Binding-site contacts:
Ligand atom C7 contacts residue ASN122 of chain 1.C at 3.2 Å.
Ligand atom O7 contacts residue ASN122 of chain 1.C at 3.5 Å (h-bond).
Ligand atom C8 contacts residue SER120 of chain 1.C at 4.2 Å.
Ligand atom C2 contacts residue ASN122 of chain 1.C at 2.3 Å.
Ligand atom C3 contacts residue ASN122 of chain 1.C at 3.6 Å.
Ligand atom C4 contacts residue ASN122 of chain 1.C at 4.2 Å.
Ligand atom N2 contacts residue ASN122 of chain 1.C at 2.6 Å (h-bond).
Ligand atom C8 contacts residue LYS133 of chain 1.C at 3.3 Å.
Ligand atom C1 contacts residue ASN122 of chain 1.C at 1.4 Å.
Ligand atom C8 contacts residue ASN122 of chain 1.C at 3.9 Å.
Ligand atom C5 contacts residue ASN122 of chain 1.C at 3.8 Å.
Ligand atom O5 contacts residue ASN122 of chain 1.C at 2.5 Å (h-bond).

A small-molecule ligand and the protein it binds are described below.
Small molecule (SMILES): CC(=O)N[C@H]1[C@H](O[C@H]2[C@H](O)[C@@H](NC(C)=O)CO[C@@H]2CO)O[C@H](CO)[C@@H](O)[C@@H]1O

Sequence of chain 1.C:
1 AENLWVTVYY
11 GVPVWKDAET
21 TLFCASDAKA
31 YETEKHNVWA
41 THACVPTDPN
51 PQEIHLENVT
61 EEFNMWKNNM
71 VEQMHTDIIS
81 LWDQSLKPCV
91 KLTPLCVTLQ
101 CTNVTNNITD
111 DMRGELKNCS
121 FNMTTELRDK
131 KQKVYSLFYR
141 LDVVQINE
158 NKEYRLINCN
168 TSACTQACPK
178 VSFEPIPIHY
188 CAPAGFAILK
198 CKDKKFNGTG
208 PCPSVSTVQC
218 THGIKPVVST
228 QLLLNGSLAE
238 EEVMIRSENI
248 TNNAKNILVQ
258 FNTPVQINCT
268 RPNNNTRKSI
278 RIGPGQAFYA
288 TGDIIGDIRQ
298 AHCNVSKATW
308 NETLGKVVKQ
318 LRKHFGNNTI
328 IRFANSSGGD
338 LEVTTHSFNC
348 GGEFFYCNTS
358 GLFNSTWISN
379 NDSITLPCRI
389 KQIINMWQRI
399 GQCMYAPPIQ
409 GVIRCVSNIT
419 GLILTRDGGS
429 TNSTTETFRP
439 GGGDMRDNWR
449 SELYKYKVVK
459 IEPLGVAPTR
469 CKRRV